This small molecule binds to this protein.
Small molecule (SMILES): CC1=C(/C=C/C(C)=C\C=C\C(C)=C\C(=O)O)C(C)(C)CCC1

Binding-site contacts:
Ligand atom C14 contacts residue LEU314 of chain 1.A at 4.1 Å (hydrophobic).
Ligand atom C19 contacts residue LEU441 of chain 1.A at 3.6 Å (hydrophobic).
Ligand atom O2 contacts residue ARG321 of chain 1.A at 3.6 Å (salt-bridge).
Ligand atom O2 contacts residue LEU331 of chain 1.A at 4.2 Å.
Ligand atom C7 contacts residue CYS437 of chain 1.A at 3.7 Å (hydrophobic).
Ligand atom C14 contacts residue PHE318 of chain 1.A at 3.7 Å (hydrophobic).
Ligand atom C3 contacts residue PHE351 of chain 1.A at 4.0 Å (hydrophobic).
Ligand atom O1 contacts residue PHE318 of chain 1.A at 3.3 Å.
Ligand atom C11 contacts residue ILE273 of chain 1.A at 4.1 Å (hydrophobic).
Ligand atom C18 contacts residue CYS437 of chain 1.A at 3.8 Å (hydrophobic).
Ligand atom C12 contacts residue PHE318 of chain 1.A at 4.0 Å (hydrophobic).
Ligand atom C16 contacts residue ILE273 of chain 1.A at 3.9 Å (hydrophobic).
Ligand atom C2 contacts residue ILE273 of chain 1.A at 3.8 Å (hydrophobic).
Ligand atom O1 contacts residue GLN280 of chain 1.A at 4.1 Å.
Ligand atom C2 contacts residue VAL347 of chain 1.A at 3.9 Å (hydrophobic).
Ligand atom O2 contacts residue ALA276 of chain 1.A at 3.1 Å.
Ligand atom C15 contacts residue ALA276 of chain 1.A at 4.2 Å (hydrophobic).
Ligand atom O2 contacts residue ALA332 of chain 1.A at 3.1 Å.
Ligand atom O1 contacts residue LEU314 of chain 1.A at 4.1 Å.
Ligand atom C20 contacts residue ILE273 of chain 1.A at 3.8 Å (hydrophobic).
Ligand atom C4 contacts residue ILE350 of chain 1.A at 4.1 Å (hydrophobic).
Ligand atom O2 contacts residue GLN280 of chain 1.A at 3.5 Å.
Ligand atom C15 contacts residue PHE318 of chain 1.A at 4.0 Å (hydrophobic).
Ligand atom C13 contacts residue PHE318 of chain 1.A at 3.5 Å (hydrophobic).
Ligand atom C15 contacts residue ARG321 of chain 1.A at 3.4 Å.
Ligand atom C5 contacts residue CYS437 of chain 1.A at 3.9 Å (hydrophobic).
Ligand atom C20 contacts residue PHE318 of chain 1.A at 3.5 Å (hydrophobic).
Ligand atom C3 contacts residue ILE273 of chain 1.A at 3.5 Å (hydrophobic).
Ligand atom C18 contacts residue PHE318 of chain 1.A at 3.8 Å (hydrophobic).
Ligand atom O1 contacts residue SER317 of chain 1.A at 3.6 Å (h-bond).
Ligand atom C19 contacts residue TRP310 of chain 1.A at 4.2 Å (hydrophobic).
Ligand atom O1 contacts residue ARG321 of chain 1.A at 2.5 Å (salt-bridge).
Ligand atom C6 contacts residue CYS437 of chain 1.A at 3.8 Å (hydrophobic).
Ligand atom C17 contacts residue HIS440 of chain 1.A at 3.6 Å.
Ligand atom C16 contacts residue VAL270 of chain 1.A at 4.0 Å (hydrophobic).
Ligand atom O1 contacts residue ALA332 of chain 1.A at 4.0 Å.
Ligand atom C19 contacts residue ASN311 of chain 1.A at 3.8 Å.
Ligand atom C15 contacts residue GLN280 of chain 1.A at 3.8 Å.
Ligand atom C20 contacts residue LEU331 of chain 1.A at 3.8 Å (hydrophobic).
Ligand atom C15 contacts residue ALA332 of chain 1.A at 3.9 Å (hydrophobic).

Sequence of chain 1.A:
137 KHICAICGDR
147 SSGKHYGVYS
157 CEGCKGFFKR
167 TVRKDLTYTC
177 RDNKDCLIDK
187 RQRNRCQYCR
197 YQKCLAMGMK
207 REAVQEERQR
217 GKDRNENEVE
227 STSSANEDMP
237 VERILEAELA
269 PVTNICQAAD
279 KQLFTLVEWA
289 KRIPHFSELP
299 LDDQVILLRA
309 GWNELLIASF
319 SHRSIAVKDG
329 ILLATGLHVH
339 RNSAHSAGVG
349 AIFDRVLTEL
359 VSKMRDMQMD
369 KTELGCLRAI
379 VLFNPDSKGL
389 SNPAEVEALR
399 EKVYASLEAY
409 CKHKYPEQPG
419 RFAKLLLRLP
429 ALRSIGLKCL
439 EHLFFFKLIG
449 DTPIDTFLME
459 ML